Sequence of chain 1.B:
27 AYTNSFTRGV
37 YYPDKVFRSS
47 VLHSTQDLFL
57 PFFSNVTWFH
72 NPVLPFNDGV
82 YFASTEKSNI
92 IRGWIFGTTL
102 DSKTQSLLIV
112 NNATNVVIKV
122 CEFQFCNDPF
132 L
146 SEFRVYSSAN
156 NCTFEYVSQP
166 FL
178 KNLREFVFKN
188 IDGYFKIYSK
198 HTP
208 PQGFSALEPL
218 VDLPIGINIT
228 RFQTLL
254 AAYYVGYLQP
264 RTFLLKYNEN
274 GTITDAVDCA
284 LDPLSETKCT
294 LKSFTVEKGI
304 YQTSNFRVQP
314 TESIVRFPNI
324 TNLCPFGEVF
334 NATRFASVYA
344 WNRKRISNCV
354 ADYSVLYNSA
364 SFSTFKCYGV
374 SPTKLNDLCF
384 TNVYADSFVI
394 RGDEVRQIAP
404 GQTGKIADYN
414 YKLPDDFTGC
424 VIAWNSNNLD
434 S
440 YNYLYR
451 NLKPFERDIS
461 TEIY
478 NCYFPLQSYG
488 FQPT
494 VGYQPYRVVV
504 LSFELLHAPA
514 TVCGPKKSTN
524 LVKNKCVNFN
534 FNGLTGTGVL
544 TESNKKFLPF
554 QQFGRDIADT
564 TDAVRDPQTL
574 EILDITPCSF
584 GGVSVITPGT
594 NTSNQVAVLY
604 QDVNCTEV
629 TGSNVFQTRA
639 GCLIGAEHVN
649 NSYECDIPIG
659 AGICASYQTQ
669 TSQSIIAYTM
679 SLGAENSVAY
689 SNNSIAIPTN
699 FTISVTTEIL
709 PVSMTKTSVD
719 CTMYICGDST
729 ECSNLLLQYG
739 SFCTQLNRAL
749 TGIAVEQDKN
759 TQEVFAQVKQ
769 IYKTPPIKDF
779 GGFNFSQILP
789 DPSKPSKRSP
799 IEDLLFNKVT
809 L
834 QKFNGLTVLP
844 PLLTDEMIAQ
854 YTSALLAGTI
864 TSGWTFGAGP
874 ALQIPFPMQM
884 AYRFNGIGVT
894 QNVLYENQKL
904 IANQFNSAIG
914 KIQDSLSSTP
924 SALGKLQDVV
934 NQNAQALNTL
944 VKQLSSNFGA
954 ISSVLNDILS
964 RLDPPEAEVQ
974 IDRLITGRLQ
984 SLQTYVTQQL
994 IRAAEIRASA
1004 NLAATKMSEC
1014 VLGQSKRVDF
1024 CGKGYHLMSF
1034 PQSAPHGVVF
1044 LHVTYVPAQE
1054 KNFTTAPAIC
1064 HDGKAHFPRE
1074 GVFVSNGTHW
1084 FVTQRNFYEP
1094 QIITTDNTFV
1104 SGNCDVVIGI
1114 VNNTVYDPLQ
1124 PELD

Sequence of chain 1.A:
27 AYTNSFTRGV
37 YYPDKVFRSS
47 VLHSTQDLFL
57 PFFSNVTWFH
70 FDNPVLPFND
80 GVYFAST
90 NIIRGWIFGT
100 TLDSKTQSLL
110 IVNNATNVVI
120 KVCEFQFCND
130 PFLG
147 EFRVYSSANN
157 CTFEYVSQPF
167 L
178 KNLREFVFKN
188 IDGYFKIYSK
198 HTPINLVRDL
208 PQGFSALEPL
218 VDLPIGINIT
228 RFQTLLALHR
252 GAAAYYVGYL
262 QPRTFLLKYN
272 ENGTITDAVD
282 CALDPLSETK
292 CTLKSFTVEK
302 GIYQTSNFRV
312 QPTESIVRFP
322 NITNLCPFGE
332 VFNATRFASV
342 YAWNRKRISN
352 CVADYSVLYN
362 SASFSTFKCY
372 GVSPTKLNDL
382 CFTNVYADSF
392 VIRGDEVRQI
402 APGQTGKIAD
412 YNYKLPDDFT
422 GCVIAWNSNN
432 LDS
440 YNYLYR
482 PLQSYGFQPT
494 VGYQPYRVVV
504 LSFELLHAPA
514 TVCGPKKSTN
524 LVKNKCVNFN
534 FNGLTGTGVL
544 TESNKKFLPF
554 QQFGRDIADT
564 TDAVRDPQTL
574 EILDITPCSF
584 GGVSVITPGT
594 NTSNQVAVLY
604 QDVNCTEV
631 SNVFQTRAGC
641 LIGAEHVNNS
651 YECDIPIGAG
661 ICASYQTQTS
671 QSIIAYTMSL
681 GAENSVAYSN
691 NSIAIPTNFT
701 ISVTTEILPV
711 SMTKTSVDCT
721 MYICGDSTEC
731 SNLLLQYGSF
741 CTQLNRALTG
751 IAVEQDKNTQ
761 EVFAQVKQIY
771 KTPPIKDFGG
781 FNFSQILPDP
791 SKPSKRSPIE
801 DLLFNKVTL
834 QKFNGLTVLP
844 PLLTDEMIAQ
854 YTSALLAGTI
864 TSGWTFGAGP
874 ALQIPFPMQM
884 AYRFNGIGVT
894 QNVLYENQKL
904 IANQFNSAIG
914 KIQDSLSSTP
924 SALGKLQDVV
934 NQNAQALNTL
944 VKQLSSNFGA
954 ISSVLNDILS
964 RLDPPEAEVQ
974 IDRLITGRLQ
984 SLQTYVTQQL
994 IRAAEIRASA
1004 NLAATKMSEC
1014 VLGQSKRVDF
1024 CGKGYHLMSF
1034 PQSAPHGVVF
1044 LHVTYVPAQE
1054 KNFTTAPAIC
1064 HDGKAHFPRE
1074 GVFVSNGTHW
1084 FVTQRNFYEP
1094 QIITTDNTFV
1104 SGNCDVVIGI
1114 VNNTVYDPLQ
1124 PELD

Binding-site contacts:
Ligand atom C1 contacts residue ASP777 of chain 1.B at 4.2 Å.
Ligand atom C3 contacts residue ASN690 of chain 1.A at 3.8 Å.
Ligand atom C8 contacts residue ASN690 of chain 1.A at 3.9 Å.
Ligand atom C7 contacts residue ASN690 of chain 1.A at 3.5 Å.
Ligand atom C1 contacts residue ASN690 of chain 1.A at 1.4 Å.
Ligand atom O7 contacts residue ASN690 of chain 1.A at 4.4 Å.
Ligand atom C5 contacts residue ASN690 of chain 1.A at 3.7 Å.
Ligand atom C4 contacts residue ASN690 of chain 1.A at 4.2 Å.
Ligand atom O5 contacts residue ASN690 of chain 1.A at 2.4 Å (h-bond).
Ligand atom O5 contacts residue ASP777 of chain 1.B at 4.0 Å.
Ligand atom O7 contacts residue ILE1111 of chain 1.A at 4.4 Å.
Ligand atom O7 contacts residue GLY1112 of chain 1.A at 4.0 Å.
Ligand atom C2 contacts residue ASN690 of chain 1.A at 2.4 Å.
Ligand atom C2 contacts residue ASP777 of chain 1.B at 4.5 Å.
Ligand atom N2 contacts residue ASN690 of chain 1.A at 2.9 Å (h-bond).

This protein binds this small molecule.
Small molecule (SMILES): CC(=O)N[C@@H]1[C@@H](O)[C@H](O)[C@@H](CO)O[C@H]1O